Binding-site contacts:
Ligand atom CH2 contacts residue GLY106 of chain 3.D at 3.8 Å.
Ligand atom CE3 contacts residue ASN112 of chain 3.A at 3.6 Å.
Ligand atom N contacts residue THR125 of chain 3.A at 3.2 Å (h-bond).
Ligand atom NE1 contacts residue ASP37 of chain 3.A at 3.6 Å (salt-bridge).
Ligand atom NE1 contacts residue LEU107 of chain 3.D at 3.7 Å.
Ligand atom N contacts residue TRQ62 of chain 3.A at 1.5 Å.
Ligand atom CD1 contacts residue VAL111 of chain 3.A at 4.0 Å (hydrophobic).
Ligand atom CZ2 contacts residue LEU107 of chain 3.D at 3.9 Å (hydrophobic).
Ligand atom CG contacts residue PHE25 of chain 3.D at 3.9 Å (hydrophobic).
Ligand atom O1 contacts residue VAL111 of chain 3.A at 3.6 Å (h-bond).
Ligand atom CD2 contacts residue PHE25 of chain 3.D at 3.7 Å (hydrophobic).
Ligand atom CA contacts residue ASP81 of chain 3.A at 3.4 Å.
Ligand atom CA contacts residue TRQ62 of chain 3.A at 2.5 Å.
Ligand atom N contacts residue ASP81 of chain 3.A at 3.2 Å (salt-bridge).
Ligand atom O1 contacts residue TRQ62 of chain 3.A at 3.1 Å.
Ligand atom CA contacts residue VAL111 of chain 3.A at 3.5 Å (hydrophobic).
Ligand atom CB contacts residue TRQ62 of chain 3.A at 3.8 Å.
Ligand atom O1 contacts residue ASP81 of chain 3.A at 2.3 Å (salt-bridge).
Ligand atom NE1 contacts residue PHE25 of chain 3.D at 4.0 Å.
Ligand atom CH2 contacts residue LEU28 of chain 3.D at 3.8 Å (hydrophobic).
Ligand atom CB contacts residue PHE122 of chain 3.A at 3.5 Å (hydrophobic).
Ligand atom CA contacts residue PHE122 of chain 3.A at 3.9 Å (hydrophobic).
Ligand atom O1 contacts residue ASN112 of chain 3.A at 3.6 Å.
Ligand atom N contacts residue ASP37 of chain 3.A at 2.9 Å (salt-bridge).
Ligand atom CG contacts residue VAL111 of chain 3.A at 4.0 Å (hydrophobic).
Ligand atom O1 contacts residue TRP113 of chain 3.A at 3.1 Å (h-bond).
Ligand atom N contacts residue PHE122 of chain 3.A at 4.0 Å.
Ligand atom CB contacts residue ASP37 of chain 3.A at 3.1 Å.
Ligand atom CD1 contacts residue ASP37 of chain 3.A at 3.2 Å.
Ligand atom O1 contacts residue PHE122 of chain 3.A at 3.6 Å.
Ligand atom CZ3 contacts residue ASN112 of chain 3.A at 3.5 Å.
Ligand atom CE2 contacts residue PHE25 of chain 3.D at 3.8 Å (hydrophobic).
Ligand atom NE1 contacts residue ASP110 of chain 3.A at 3.9 Å.
Ligand atom CD1 contacts residue ASN109 of chain 3.A at 3.7 Å.
Ligand atom CH2 contacts residue ASN52 of chain 3.D at 4.0 Å.
Ligand atom CZ2 contacts residue GLY106 of chain 3.D at 3.5 Å.
Ligand atom CH2 contacts residue GLN105 of chain 3.D at 4.0 Å.
Ligand atom CZ3 contacts residue LEU28 of chain 3.D at 3.5 Å (hydrophobic).
Ligand atom CA contacts residue ASP37 of chain 3.A at 3.5 Å.
Ligand atom CG contacts residue ASP37 of chain 3.A at 3.9 Å.

A protein and the small-molecule ligand that binds it are described below.
Small molecule (SMILES): N[C@@H](O)Cc1c[nH]c2ccccc12

Sequence of chain 3.D:
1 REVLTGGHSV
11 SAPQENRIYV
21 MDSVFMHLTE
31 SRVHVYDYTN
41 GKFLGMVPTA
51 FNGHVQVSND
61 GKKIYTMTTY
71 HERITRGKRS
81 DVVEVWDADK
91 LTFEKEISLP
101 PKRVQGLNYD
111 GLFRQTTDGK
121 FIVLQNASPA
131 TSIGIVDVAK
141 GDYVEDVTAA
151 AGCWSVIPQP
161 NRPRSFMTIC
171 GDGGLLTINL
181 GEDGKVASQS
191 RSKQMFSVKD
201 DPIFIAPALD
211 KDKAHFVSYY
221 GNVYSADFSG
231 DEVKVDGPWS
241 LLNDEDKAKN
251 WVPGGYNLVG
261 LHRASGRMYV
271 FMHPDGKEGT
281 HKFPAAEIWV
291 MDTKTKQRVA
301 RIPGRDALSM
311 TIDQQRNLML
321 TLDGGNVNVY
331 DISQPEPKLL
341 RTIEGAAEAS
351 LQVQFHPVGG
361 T

Sequence of chain 3.A:
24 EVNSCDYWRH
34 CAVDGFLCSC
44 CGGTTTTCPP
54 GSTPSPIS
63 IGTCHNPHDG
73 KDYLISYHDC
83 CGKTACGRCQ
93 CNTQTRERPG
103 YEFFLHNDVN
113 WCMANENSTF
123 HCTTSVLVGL